Binding-site contacts:
Ligand atom O6 contacts residue ASP283 of chain 2.B at 4.0 Å.
Ligand atom O5 contacts residue ASP283 of chain 2.B at 3.6 Å.
Ligand atom C7 contacts residue GLN280 of chain 2.B at 4.4 Å.
Ligand atom C1 contacts residue ASP283 of chain 2.B at 4.5 Å.
Ligand atom C2 contacts residue GLY281 of chain 2.B at 3.9 Å.
Ligand atom C8 contacts residue GLN280 of chain 2.B at 4.0 Å.
Ligand atom C1 contacts residue ACE1 of chain 2.B at 3.6 Å.
Ligand atom N2 contacts residue ASN3 of chain 2.B at 2.9 Å (h-bond).
Ligand atom N2 contacts residue ACE1 of chain 2.B at 2.8 Å (h-bond).
Ligand atom C7 contacts residue ACE1 of chain 2.B at 3.6 Å.
Ligand atom C2 contacts residue ASN3 of chain 2.B at 2.5 Å.
Ligand atom C3 contacts residue ASN3 of chain 2.B at 3.8 Å.
Ligand atom O7 contacts residue GLY281 of chain 2.B at 3.1 Å (h-bond).
Ligand atom O7 contacts residue GLN280 of chain 2.B at 4.0 Å.
Ligand atom C4 contacts residue ASN3 of chain 2.B at 4.2 Å.
Ligand atom C7 contacts residue GLY281 of chain 2.B at 3.0 Å.
Ligand atom N2 contacts residue GLY281 of chain 2.B at 3.4 Å (h-bond).
Ligand atom O7 contacts residue ASN3 of chain 2.B at 4.1 Å.
Ligand atom C6 contacts residue ASP283 of chain 2.B at 4.0 Å.
Ligand atom O5 contacts residue ASN3 of chain 2.B at 2.4 Å (h-bond).
Ligand atom C2 contacts residue ACE1 of chain 2.B at 3.7 Å.
Ligand atom C8 contacts residue GLY281 of chain 2.B at 3.4 Å.
Ligand atom O7 contacts residue SER282 of chain 2.B at 3.2 Å.
Ligand atom C7 contacts residue SER282 of chain 2.B at 4.0 Å.
Ligand atom C1 contacts residue GLY281 of chain 2.B at 4.0 Å.
Ligand atom C5 contacts residue ASN3 of chain 2.B at 3.7 Å.
Ligand atom C1 contacts residue ASN3 of chain 2.B at 1.4 Å.
Ligand atom C8 contacts residue MET2 of chain 2.B at 3.9 Å (hydrophobic).
Ligand atom N2 contacts residue MET2 of chain 2.B at 4.5 Å.
Ligand atom C7 contacts residue ASN3 of chain 2.B at 3.7 Å.
Ligand atom C3 contacts residue ACE1 of chain 2.B at 4.4 Å.
Ligand atom C8 contacts residue ACE1 of chain 2.B at 3.5 Å.
Ligand atom C2 contacts residue SER282 of chain 2.B at 4.4 Å.

This protein binds this small molecule.
Small molecule (SMILES): CC(=O)N[C@@H]1[C@@H](O)[C@H](O)[C@@H](CO)O[C@H]1O

Sequence of chain 2.B:
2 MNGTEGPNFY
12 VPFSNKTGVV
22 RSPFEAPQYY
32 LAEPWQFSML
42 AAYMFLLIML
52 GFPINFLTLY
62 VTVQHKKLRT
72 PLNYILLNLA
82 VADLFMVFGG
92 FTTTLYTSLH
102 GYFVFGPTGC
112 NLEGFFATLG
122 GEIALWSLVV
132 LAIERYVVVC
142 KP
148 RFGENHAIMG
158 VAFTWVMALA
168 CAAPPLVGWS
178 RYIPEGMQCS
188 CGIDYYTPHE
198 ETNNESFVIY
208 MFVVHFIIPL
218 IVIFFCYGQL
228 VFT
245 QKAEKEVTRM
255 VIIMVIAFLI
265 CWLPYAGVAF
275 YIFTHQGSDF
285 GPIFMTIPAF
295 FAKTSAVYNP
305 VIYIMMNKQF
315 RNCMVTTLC